Sequence of chain 3.D:
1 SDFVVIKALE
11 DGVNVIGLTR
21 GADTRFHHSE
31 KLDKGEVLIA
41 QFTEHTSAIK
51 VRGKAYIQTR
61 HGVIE

Binding-site contacts:
Ligand atom CA contacts residue GLY21 of chain 4.F at 3.5 Å.
Ligand atom CD2 contacts residue THR46 of chain 3.D at 4.0 Å.
Ligand atom CZ2 contacts residue THR46 of chain 3.D at 3.9 Å.
Ligand atom CA contacts residue SER47 of chain 4.F at 3.9 Å.
Ligand atom CG contacts residue SER47 of chain 4.F at 3.8 Å.
Ligand atom OXT contacts residue GLY21 of chain 4.F at 3.9 Å.
Ligand atom C contacts residue THR43 of chain 3.D at 3.5 Å.
Ligand atom CA contacts residue THR24 of chain 4.F at 3.2 Å.
Ligand atom O contacts residue ARG20 of chain 4.F at 3.5 Å.
Ligand atom C contacts residue GLY21 of chain 4.F at 3.4 Å.
Ligand atom CA contacts residue THR19 of chain 4.F at 3.7 Å.
Ligand atom NE1 contacts residue GLN41 of chain 3.D at 2.9 Å (h-bond).
Ligand atom O contacts residue THR43 of chain 3.D at 3.6 Å.
Ligand atom CD1 contacts residue GLN41 of chain 3.D at 3.6 Å.
Ligand atom CZ3 contacts residue GLY17 of chain 3.D at 3.7 Å.
Ligand atom CH2 contacts residue GLY17 of chain 3.D at 3.5 Å.
Ligand atom OXT contacts residue THR46 of chain 3.D at 2.8 Å (h-bond).
Ligand atom O contacts residue GLY21 of chain 4.F at 3.0 Å (h-bond).
Ligand atom CE2 contacts residue GLN41 of chain 3.D at 3.9 Å.
Ligand atom CD1 contacts residue SER47 of chain 4.F at 3.5 Å.
Ligand atom C contacts residue THR46 of chain 3.D at 3.9 Å.
Ligand atom N contacts residue THR19 of chain 4.F at 2.8 Å (h-bond).
Ligand atom N contacts residue GLY21 of chain 4.F at 2.7 Å (h-bond).
Ligand atom O contacts residue SER47 of chain 4.F at 2.9 Å (h-bond).
Ligand atom CB contacts residue THR19 of chain 4.F at 3.7 Å.
Ligand atom CD1 contacts residue THR43 of chain 3.D at 3.9 Å.
Ligand atom N contacts residue THR24 of chain 4.F at 2.8 Å (h-bond).
Ligand atom CE3 contacts residue HIS28 of chain 3.D at 4.0 Å.
Ligand atom NE1 contacts residue ALA40 of chain 3.D at 3.9 Å.
Ligand atom N contacts residue ARG20 of chain 4.F at 4.0 Å.
Ligand atom OXT contacts residue THR43 of chain 3.D at 2.6 Å (h-bond).
Ligand atom CZ2 contacts residue ALA40 of chain 3.D at 3.9 Å (hydrophobic).
Ligand atom CB contacts residue THR24 of chain 4.F at 3.6 Å.
Ligand atom CB contacts residue SER47 of chain 4.F at 3.4 Å.
Ligand atom OXT contacts residue HIS45 of chain 3.D at 3.8 Å.
Ligand atom C contacts residue SER47 of chain 4.F at 3.5 Å.
Ligand atom N contacts residue ASP23 of chain 4.F at 3.2 Å (salt-bridge).
Ligand atom O contacts residue THR19 of chain 4.F at 4.0 Å.
Ligand atom CZ3 contacts residue HIS28 of chain 3.D at 4.0 Å.
Ligand atom CZ2 contacts residue ILE49 of chain 3.D at 3.9 Å (hydrophobic).

Sequence of chain 4.F:
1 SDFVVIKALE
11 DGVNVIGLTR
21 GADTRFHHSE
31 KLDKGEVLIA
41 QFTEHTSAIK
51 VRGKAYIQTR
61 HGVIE

The small molecule below binds the protein below.
Small molecule (SMILES): N[C@@H](Cc1c[nH]c2ccccc12)C(=O)O